Binding-site contacts:
Ligand atom N2 contacts residue ASN65 of chain 1.A at 2.8 Å (h-bond).
Ligand atom C1 contacts residue TRP356 of chain 1.A at 4.3 Å (hydrophobic).
Ligand atom C2 contacts residue TRP356 of chain 1.A at 4.3 Å (hydrophobic).
Ligand atom N2 contacts residue PHE385 of chain 2.B at 4.3 Å.
Ligand atom C3 contacts residue ASN65 of chain 1.A at 3.7 Å.
Ligand atom C2 contacts residue ASN65 of chain 1.A at 2.3 Å.
Ligand atom O3 contacts residue TRP356 of chain 1.A at 3.7 Å.
Ligand atom C8 contacts residue ARG349 of chain 1.A at 4.0 Å.
Ligand atom O7 contacts residue PHE385 of chain 2.B at 3.7 Å.
Ligand atom C4 contacts residue TRP356 of chain 1.A at 4.0 Å (hydrophobic).
Ligand atom C3 contacts residue TRP356 of chain 1.A at 3.6 Å (hydrophobic).
Ligand atom C7 contacts residue TRP356 of chain 1.A at 3.6 Å (hydrophobic).
Ligand atom O7 contacts residue ASN65 of chain 1.A at 4.3 Å.
Ligand atom O7 contacts residue TRP356 of chain 1.A at 2.9 Å (h-bond).
Ligand atom C1 contacts residue ASN65 of chain 1.A at 1.4 Å.
Ligand atom O5 contacts residue ASN65 of chain 1.A at 2.4 Å (h-bond).
Ligand atom C7 contacts residue ASN65 of chain 1.A at 3.8 Å.
Ligand atom O6 contacts residue VAL68 of chain 1.A at 3.9 Å.
Ligand atom C5 contacts residue TRP356 of chain 1.A at 4.1 Å (hydrophobic).
Ligand atom C5 contacts residue ASN65 of chain 1.A at 3.7 Å.
Ligand atom C4 contacts residue ASN65 of chain 1.A at 4.2 Å.
Ligand atom N2 contacts residue TRP356 of chain 1.A at 3.9 Å.
Ligand atom C8 contacts residue TRP356 of chain 1.A at 4.4 Å (hydrophobic).
Ligand atom O4 contacts residue TRP356 of chain 1.A at 3.3 Å.
Ligand atom C8 contacts residue PHE385 of chain 2.B at 3.8 Å (hydrophobic).
Ligand atom C7 contacts residue PHE385 of chain 2.B at 3.8 Å (hydrophobic).
Ligand atom C8 contacts residue LYS62 of chain 1.A at 3.9 Å.
Ligand atom O7 contacts residue ARG349 of chain 1.A at 4.5 Å.

Sequence of chain 1.A:
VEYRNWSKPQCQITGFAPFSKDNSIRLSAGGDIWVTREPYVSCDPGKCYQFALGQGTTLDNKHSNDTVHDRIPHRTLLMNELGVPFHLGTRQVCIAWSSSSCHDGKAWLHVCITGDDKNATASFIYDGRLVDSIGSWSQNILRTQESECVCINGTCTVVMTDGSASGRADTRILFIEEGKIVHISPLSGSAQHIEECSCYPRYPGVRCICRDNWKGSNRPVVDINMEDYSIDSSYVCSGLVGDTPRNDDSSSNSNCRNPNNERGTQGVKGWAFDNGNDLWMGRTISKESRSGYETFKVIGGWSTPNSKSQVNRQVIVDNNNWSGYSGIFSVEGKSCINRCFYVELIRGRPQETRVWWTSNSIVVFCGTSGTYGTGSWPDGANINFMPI

This small molecule binds to this protein.
Small molecule (SMILES): CC(=O)N[C@H]1[C@H](O[C@H]2[C@H](O)[C@@H](NC(C)=O)CO[C@@H]2CO)O[C@H](CO)[C@@H](O)[C@@H]1O

Sequence of chain 2.B:
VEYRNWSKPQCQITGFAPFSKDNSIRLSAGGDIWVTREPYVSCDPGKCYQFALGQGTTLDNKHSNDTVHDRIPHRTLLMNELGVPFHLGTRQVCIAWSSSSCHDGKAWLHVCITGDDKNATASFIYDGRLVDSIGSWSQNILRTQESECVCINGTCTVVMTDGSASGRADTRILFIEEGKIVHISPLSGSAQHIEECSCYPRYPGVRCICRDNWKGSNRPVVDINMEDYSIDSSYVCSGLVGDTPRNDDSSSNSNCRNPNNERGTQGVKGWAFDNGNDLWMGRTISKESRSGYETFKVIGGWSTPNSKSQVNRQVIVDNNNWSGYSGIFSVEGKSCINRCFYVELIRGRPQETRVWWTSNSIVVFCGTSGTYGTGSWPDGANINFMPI